Sequence of chain 18.C:
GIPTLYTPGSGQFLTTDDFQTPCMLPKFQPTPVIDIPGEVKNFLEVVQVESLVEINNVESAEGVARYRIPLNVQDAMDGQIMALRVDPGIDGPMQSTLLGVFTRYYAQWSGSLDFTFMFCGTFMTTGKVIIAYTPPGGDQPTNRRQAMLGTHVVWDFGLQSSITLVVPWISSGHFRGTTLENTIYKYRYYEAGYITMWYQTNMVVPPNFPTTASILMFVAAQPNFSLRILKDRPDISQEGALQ

Sequence of chain 18.A:
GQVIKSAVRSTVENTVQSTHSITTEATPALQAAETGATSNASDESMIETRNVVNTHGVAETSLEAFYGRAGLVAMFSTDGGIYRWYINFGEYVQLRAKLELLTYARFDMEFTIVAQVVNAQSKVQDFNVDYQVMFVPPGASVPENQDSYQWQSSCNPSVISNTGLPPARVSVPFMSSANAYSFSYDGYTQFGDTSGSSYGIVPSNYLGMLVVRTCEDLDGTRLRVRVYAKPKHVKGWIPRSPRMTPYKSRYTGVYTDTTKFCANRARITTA

Binding-site contacts:
Ligand atom C contacts residue ASP235 of chain 18.C at 4.3 Å.
Ligand atom SG contacts residue GLY1 of chain 18.P at 4.4 Å.
Ligand atom SG contacts residue THR248 of chain 18.A at 3.2 Å (h-bond).
Ligand atom SG contacts residue PRO249 of chain 18.A at 3.6 Å.
Ligand atom O contacts residue MET247 of chain 18.A at 3.8 Å.
Ligand atom N contacts residue GLY1 of chain 18.P at 2.9 Å (h-bond).
Ligand atom C contacts residue GLY1 of chain 18.P at 1.3 Å.
Ligand atom CA contacts residue ASP235 of chain 18.C at 4.0 Å.
Ligand atom O contacts residue GLY1 of chain 18.P at 2.2 Å (h-bond).
Ligand atom C contacts residue MET247 of chain 18.A at 3.7 Å (hydrophobic).
Ligand atom SG contacts residue ASP235 of chain 18.C at 3.7 Å.
Ligand atom O contacts residue ASP235 of chain 18.C at 3.4 Å.
Ligand atom SG contacts residue ILE236 of chain 18.C at 4.3 Å.
Ligand atom CB contacts residue GLY1 of chain 18.P at 3.7 Å.
Ligand atom N contacts residue THR248 of chain 18.A at 4.1 Å.
Ligand atom N contacts residue MET247 of chain 18.A at 3.8 Å.
Ligand atom CA contacts residue MET247 of chain 18.A at 4.2 Å (hydrophobic).
Ligand atom N contacts residue PRO249 of chain 18.A at 3.5 Å.
Ligand atom CB contacts residue PRO249 of chain 18.A at 4.3 Å (hydrophobic).
Ligand atom CB contacts residue ASP235 of chain 18.C at 2.8 Å.
Ligand atom O contacts residue ARG233 of chain 18.C at 4.1 Å.
Ligand atom SG contacts residue MET247 of chain 18.A at 3.4 Å.
Ligand atom CA contacts residue GLY1 of chain 18.P at 2.4 Å.
Ligand atom CB contacts residue THR248 of chain 18.A at 4.5 Å.

This protein binds this small molecule.
Small molecule (SMILES): N[C@@H](CS)C(=O)O